Sequence of chain 1.D:
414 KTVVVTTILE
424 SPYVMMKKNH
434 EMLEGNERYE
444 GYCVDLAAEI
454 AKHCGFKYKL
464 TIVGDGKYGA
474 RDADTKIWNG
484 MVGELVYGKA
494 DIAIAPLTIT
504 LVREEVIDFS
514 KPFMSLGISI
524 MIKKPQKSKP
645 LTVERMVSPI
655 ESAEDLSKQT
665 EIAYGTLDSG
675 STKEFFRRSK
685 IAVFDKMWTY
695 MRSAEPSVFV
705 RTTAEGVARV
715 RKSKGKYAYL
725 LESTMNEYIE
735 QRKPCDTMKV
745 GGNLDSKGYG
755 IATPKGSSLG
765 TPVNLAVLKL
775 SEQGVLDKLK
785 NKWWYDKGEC

Sequence of chain 1.A:
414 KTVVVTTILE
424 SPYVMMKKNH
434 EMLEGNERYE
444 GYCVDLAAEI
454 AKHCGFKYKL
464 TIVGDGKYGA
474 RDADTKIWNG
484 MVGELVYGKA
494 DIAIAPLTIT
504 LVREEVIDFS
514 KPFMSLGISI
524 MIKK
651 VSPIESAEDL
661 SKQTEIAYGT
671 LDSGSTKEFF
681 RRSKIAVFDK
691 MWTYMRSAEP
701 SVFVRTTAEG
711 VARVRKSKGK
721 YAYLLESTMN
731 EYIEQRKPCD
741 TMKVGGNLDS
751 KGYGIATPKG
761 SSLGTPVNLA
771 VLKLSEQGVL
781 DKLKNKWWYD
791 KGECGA

The small molecule below binds the protein below.
Small molecule (SMILES): NS(=O)(=O)c1cc2c(cc1Cl)N[C@H]([C@H]1C[C@H]3C=C[C@@H]1C3)NS2(=O)=O

Binding-site contacts:
Ligand atom C5 contacts residue LEU772 of chain 1.A at 3.7 Å (hydrophobic).
Ligand atom C11 contacts residue PHE516 of chain 1.A at 3.9 Å (hydrophobic).
Ligand atom N2 contacts residue SER750 of chain 1.D at 3.6 Å.
Ligand atom N3 contacts residue ASP781 of chain 1.A at 2.9 Å (salt-bridge).
Ligand atom C3 contacts residue GLY752 of chain 1.D at 3.6 Å.
Ligand atom C14 contacts residue SER775 of chain 1.A at 3.4 Å.
Ligand atom C8 contacts residue PRO515 of chain 1.A at 3.5 Å (hydrophobic).
Ligand atom C11 contacts residue MET517 of chain 1.A at 3.8 Å (hydrophobic).
Ligand atom O4 contacts residue LYS784 of chain 1.A at 3.2 Å.
Ligand atom C1 contacts residue PRO515 of chain 1.A at 3.4 Å (hydrophobic).
Ligand atom N2 contacts residue PRO515 of chain 1.A at 3.8 Å.
Ligand atom O1 contacts residue SER518 of chain 1.A at 3.5 Å (h-bond).
Ligand atom O1 contacts residue LYS751 of chain 1.D at 3.7 Å.
Ligand atom C11 contacts residue SER518 of chain 1.A at 3.7 Å.
Ligand atom O3 contacts residue MET517 of chain 1.A at 3.9 Å.
Ligand atom C12 contacts residue SER750 of chain 1.D at 3.9 Å.
Ligand atom C11 contacts residue SER750 of chain 1.D at 3.9 Å.
Ligand atom N2 contacts residue SER775 of chain 1.A at 3.0 Å (h-bond).
Ligand atom N3 contacts residue SER750 of chain 1.D at 3.5 Å (h-bond).
Ligand atom C7 contacts residue LYS514 of chain 1.A at 3.8 Å.
Ligand atom C7 contacts residue LEU772 of chain 1.A at 3.7 Å (hydrophobic).
Ligand atom O2 contacts residue PRO515 of chain 1.A at 3.5 Å.
Ligand atom C6 contacts residue SER775 of chain 1.A at 3.6 Å.
Ligand atom O2 contacts residue SER518 of chain 1.A at 3.2 Å (h-bond).
Ligand atom C12 contacts residue PHE516 of chain 1.A at 3.7 Å (hydrophobic).
Ligand atom C3 contacts residue PRO515 of chain 1.D at 3.7 Å (hydrophobic).
Ligand atom C10 contacts residue SER775 of chain 1.A at 3.6 Å.
Ligand atom C2 contacts residue PRO515 of chain 1.A at 3.9 Å (hydrophobic).
Ligand atom S1 contacts residue PRO515 of chain 1.A at 3.9 Å.
Ligand atom C4 contacts residue GLY752 of chain 1.D at 3.4 Å.
Ligand atom C10 contacts residue SER750 of chain 1.D at 3.8 Å.
Ligand atom N1 contacts residue PRO515 of chain 1.A at 2.9 Å (h-bond).
Ligand atom C13 contacts residue PHE516 of chain 1.A at 3.8 Å (hydrophobic).
Ligand atom O2 contacts residue MET517 of chain 1.A at 3.4 Å.
Ligand atom CL contacts residue ASP781 of chain 1.A at 3.1 Å.
Ligand atom C5 contacts residue ILE502 of chain 1.D at 3.6 Å (hydrophobic).
Ligand atom C4 contacts residue ILE502 of chain 1.D at 3.6 Å (hydrophobic).
Ligand atom CL contacts residue LEU780 of chain 1.A at 3.4 Å.
Ligand atom O3 contacts residue SER518 of chain 1.A at 3.3 Å (h-bond).
Ligand atom C7 contacts residue ILE502 of chain 1.D at 3.9 Å (hydrophobic).